The small molecule below binds the protein below.
Small molecule (SMILES): NC(=O)[C@@H]1C[C@@]2(NC(=O)NC2=O)c2cc(F)ccc2O1

Binding-site contacts:
Ligand atom C16 contacts residue PRO219 of chain 1.A at 3.7 Å (hydrophobic).
Ligand atom C8I contacts residue LYS22 of chain 1.A at 4.4 Å.
Ligand atom C13 contacts residue PRO219 of chain 1.A at 3.9 Å (hydrophobic).
Ligand atom C14 contacts residue PRO219 of chain 1.A at 3.9 Å (hydrophobic).
Ligand atom N21 contacts residue PRO219 of chain 1.A at 4.2 Å.
Ligand atom O20 contacts residue TRP21 of chain 1.A at 2.9 Å (h-bond).
Ligand atom C15 contacts residue PRO219 of chain 1.A at 3.7 Å (hydrophobic).
Ligand atom C8I contacts residue PRO219 of chain 1.A at 3.9 Å (hydrophobic).
Ligand atom C19 contacts residue PRO219 of chain 1.A at 4.5 Å (hydrophobic).
Ligand atom O10 contacts residue PRO219 of chain 1.A at 3.6 Å.
Ligand atom C11 contacts residue PRO219 of chain 1.A at 3.5 Å (hydrophobic).
Ligand atom C9 contacts residue PRO219 of chain 1.A at 4.2 Å (hydrophobic).
Ligand atom O20 contacts residue CIT1 of chain 1.C at 3.1 Å (h-bond).
Ligand atom N4 contacts residue LYS22 of chain 1.A at 3.9 Å.
Ligand atom N21 contacts residue TRP21 of chain 1.A at 4.3 Å.
Ligand atom N21 contacts residue CIT1 of chain 1.C at 3.2 Å (h-bond).
Ligand atom O6I contacts residue LYS22 of chain 1.A at 3.7 Å.
Ligand atom C8I contacts residue TRP21 of chain 1.A at 4.0 Å (hydrophobic).
Ligand atom C19 contacts residue CIT1 of chain 1.C at 3.8 Å.
Ligand atom O6I contacts residue PRO219 of chain 1.A at 3.9 Å.
Ligand atom O6I contacts residue ASP217 of chain 1.A at 4.2 Å.
Ligand atom N21 contacts residue TRP220 of chain 1.A at 3.9 Å.
Ligand atom C12 contacts residue PRO219 of chain 1.A at 3.8 Å (hydrophobic).
Ligand atom C7I contacts residue PRO219 of chain 1.A at 4.3 Å (hydrophobic).
Ligand atom C5 contacts residue LYS22 of chain 1.A at 4.0 Å.
Ligand atom C19 contacts residue TRP21 of chain 1.A at 3.9 Å (hydrophobic).

Sequence of chain 1.A:
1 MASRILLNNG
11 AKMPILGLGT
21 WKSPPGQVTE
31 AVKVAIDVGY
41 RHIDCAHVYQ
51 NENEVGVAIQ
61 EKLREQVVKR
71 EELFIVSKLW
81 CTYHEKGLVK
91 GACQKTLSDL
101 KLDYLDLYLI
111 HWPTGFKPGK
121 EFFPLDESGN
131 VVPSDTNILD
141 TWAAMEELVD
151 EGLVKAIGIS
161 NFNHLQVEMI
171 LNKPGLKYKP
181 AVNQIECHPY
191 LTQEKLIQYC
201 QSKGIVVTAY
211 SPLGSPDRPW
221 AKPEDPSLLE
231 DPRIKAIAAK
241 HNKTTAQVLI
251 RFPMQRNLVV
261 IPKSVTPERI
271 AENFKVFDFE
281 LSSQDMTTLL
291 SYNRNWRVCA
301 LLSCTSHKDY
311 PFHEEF